Sequence of chain 2.A:
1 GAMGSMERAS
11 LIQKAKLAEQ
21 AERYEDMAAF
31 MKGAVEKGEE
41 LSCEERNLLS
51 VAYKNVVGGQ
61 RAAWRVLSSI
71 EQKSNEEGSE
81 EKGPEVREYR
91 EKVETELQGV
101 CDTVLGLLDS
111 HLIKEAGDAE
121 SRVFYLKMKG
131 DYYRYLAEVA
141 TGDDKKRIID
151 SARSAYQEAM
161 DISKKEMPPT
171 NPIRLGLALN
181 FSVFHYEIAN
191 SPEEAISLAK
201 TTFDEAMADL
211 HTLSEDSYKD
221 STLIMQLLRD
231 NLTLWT

A small-molecule ligand and the protein it binds are described below.
Small molecule (SMILES): CC(C)[C@H](NC(=O)[C@@H](NC(=O)[C@H](C)NC(=O)[C@@H]1CCCN1C(=O)[C@@H](N)Cc1ccccc1)[C@@H](C)OP(=O)(O)O)C(=O)O

Binding-site contacts:
Ligand atom CB contacts residue ASN180 of chain 2.A at 3.2 Å.
Ligand atom CG1 contacts residue LEU227 of chain 2.A at 3.4 Å (hydrophobic).
Ligand atom N contacts residue ASN231 of chain 2.A at 2.8 Å (h-bond).
Ligand atom O3P contacts residue TYR135 of chain 2.A at 2.6 Å (h-bond).
Ligand atom N contacts residue ASN180 of chain 2.A at 3.0 Å (h-bond).
Ligand atom CB contacts residue ASN231 of chain 2.A at 3.6 Å.
Ligand atom O contacts residue ASN231 of chain 2.A at 3.0 Å (h-bond).
Ligand atom O3P contacts residue ARG134 of chain 2.A at 2.8 Å (salt-bridge).
Ligand atom CA contacts residue ASN231 of chain 2.A at 3.5 Å.
Ligand atom CG1 contacts residue LEU179 of chain 2.A at 3.8 Å (hydrophobic).
Ligand atom C contacts residue LYS127 of chain 2.A at 3.7 Å.
Ligand atom P contacts residue TYR135 of chain 2.A at 3.8 Å.
Ligand atom O contacts residue VAL183 of chain 2.A at 3.5 Å.
Ligand atom CG contacts residue VAL183 of chain 2.A at 3.8 Å (hydrophobic).
Ligand atom OXT contacts residue U0L1 of chain 2.F at 3.8 Å.
Ligand atom CG2 contacts residue ARG134 of chain 2.A at 3.8 Å.
Ligand atom CG2 contacts residue VAL183 of chain 2.A at 3.7 Å (hydrophobic).
Ligand atom CB contacts residue TRP235 of chain 2.A at 3.8 Å (hydrophobic).
Ligand atom P contacts residue ARG61 of chain 2.A at 3.6 Å.
Ligand atom O2P contacts residue ARG134 of chain 2.A at 2.8 Å (salt-bridge).
Ligand atom C contacts residue ASN231 of chain 2.A at 3.7 Å.
Ligand atom O contacts residue LEU179 of chain 2.A at 3.5 Å.
Ligand atom O1P contacts residue ARG61 of chain 2.A at 2.9 Å (salt-bridge).
Ligand atom CG2 contacts residue ASN180 of chain 2.A at 3.6 Å.
Ligand atom CD2 contacts residue ARG65 of chain 2.A at 3.8 Å.
Ligand atom CG2 contacts residue GLY176 of chain 2.A at 3.5 Å.
Ligand atom P contacts residue LYS54 of chain 2.A at 3.8 Å.
Ligand atom O2P contacts residue ARG61 of chain 2.A at 2.9 Å (salt-bridge).
Ligand atom CA contacts residue ASN180 of chain 2.A at 3.2 Å.
Ligand atom CA contacts residue LEU179 of chain 2.A at 3.8 Å (hydrophobic).
Ligand atom O contacts residue LYS127 of chain 2.A at 2.8 Å (salt-bridge).
Ligand atom OXT contacts residue LYS54 of chain 2.A at 3.7 Å.
Ligand atom O contacts residue LYS54 of chain 2.A at 2.9 Å (salt-bridge).
Ligand atom CB contacts residue ASN231 of chain 2.A at 3.6 Å.
Ligand atom O3P contacts residue LYS54 of chain 2.A at 2.8 Å (salt-bridge).
Ligand atom P contacts residue ARG134 of chain 2.A at 3.8 Å.
Ligand atom CA contacts residue ASN231 of chain 2.A at 3.7 Å.
Ligand atom C contacts residue ASN180 of chain 2.A at 3.6 Å.
Ligand atom O contacts residue ASN180 of chain 2.A at 2.9 Å (h-bond).
Ligand atom C contacts residue LYS54 of chain 2.A at 3.3 Å.